This small molecule binds to this protein.
Small molecule (SMILES): CC(=O)N[C@@H]1[C@@H](O)[C@H](O)[C@@H](CO)O[C@H]1O

Sequence of chain 1.F:
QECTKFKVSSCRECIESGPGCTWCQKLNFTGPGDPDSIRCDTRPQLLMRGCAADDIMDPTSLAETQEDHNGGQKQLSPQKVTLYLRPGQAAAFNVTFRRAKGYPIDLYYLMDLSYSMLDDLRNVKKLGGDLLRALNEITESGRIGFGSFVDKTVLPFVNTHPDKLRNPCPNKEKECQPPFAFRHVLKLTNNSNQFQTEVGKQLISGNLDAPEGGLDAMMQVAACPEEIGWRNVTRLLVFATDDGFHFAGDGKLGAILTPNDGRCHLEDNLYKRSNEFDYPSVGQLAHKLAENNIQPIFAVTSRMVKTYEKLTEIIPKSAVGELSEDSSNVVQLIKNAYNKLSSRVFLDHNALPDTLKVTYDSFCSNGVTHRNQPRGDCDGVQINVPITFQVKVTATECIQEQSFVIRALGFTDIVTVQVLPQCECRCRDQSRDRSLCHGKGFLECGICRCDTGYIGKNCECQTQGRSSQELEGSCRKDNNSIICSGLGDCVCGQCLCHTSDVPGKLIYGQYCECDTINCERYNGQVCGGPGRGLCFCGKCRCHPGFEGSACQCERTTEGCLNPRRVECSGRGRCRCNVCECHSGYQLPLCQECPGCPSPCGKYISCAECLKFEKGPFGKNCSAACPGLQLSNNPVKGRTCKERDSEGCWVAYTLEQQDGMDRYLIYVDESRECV

Binding-site contacts:
Ligand atom C3 contacts residue ASN190 of chain 1.F at 3.7 Å.
Ligand atom C4 contacts residue ASN190 of chain 1.F at 4.0 Å.
Ligand atom O7 contacts residue ASN190 of chain 1.F at 4.3 Å.
Ligand atom C2 contacts residue ARG143 of chain 1.F at 4.4 Å.
Ligand atom O6 contacts residue SER141 of chain 1.F at 3.7 Å.
Ligand atom C5 contacts residue ASN190 of chain 1.F at 3.4 Å.
Ligand atom C6 contacts residue ASN190 of chain 1.F at 4.4 Å.
Ligand atom C7 contacts residue ASN190 of chain 1.F at 4.0 Å.
Ligand atom C2 contacts residue ASN190 of chain 1.F at 2.4 Å.
Ligand atom C1 contacts residue ARG143 of chain 1.F at 3.8 Å.
Ligand atom O6 contacts residue ASN190 of chain 1.F at 4.2 Å.
Ligand atom N2 contacts residue ARG143 of chain 1.F at 4.0 Å.
Ligand atom O5 contacts residue ASN190 of chain 1.F at 2.1 Å (h-bond).
Ligand atom N2 contacts residue ASN190 of chain 1.F at 3.1 Å (h-bond).
Ligand atom C1 contacts residue ASN190 of chain 1.F at 1.4 Å.